Sequence of chain 1.A:
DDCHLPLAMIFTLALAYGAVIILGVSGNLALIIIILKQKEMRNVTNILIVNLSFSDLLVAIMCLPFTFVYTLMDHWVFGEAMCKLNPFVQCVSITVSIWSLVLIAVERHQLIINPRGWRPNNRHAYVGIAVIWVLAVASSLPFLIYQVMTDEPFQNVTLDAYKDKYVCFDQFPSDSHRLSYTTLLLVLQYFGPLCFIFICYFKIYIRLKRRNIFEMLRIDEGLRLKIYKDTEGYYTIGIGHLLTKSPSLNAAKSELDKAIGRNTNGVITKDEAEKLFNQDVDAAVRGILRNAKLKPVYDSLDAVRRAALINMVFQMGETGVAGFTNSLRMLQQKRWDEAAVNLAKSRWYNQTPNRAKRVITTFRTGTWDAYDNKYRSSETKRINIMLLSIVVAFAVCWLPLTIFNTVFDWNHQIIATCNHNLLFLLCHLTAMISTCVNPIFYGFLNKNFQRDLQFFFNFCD

The small molecule below binds the protein below.
Small molecule (SMILES): COC(=O)C1=C(C)NC(C)=C(C(=O)OC)C1c1cccc(NC(=O)NCCCN2CCC(c3cccc(OC)c3)CC2)c1

Binding-site contacts:
Ligand atom N1 contacts residue ASN444 of chain 1.A at 3.7 Å.
Ligand atom C17 contacts residue ASP448 of chain 1.A at 3.5 Å.
Ligand atom C contacts residue GLN228 of chain 1.A at 3.5 Å.
Ligand atom C3 contacts residue THR441 of chain 1.A at 3.5 Å.
Ligand atom N1 contacts residue ASP448 of chain 1.A at 3.0 Å (salt-bridge).
Ligand atom C23 contacts residue PHE443 of chain 1.A at 3.6 Å (hydrophobic).
Ligand atom C18 contacts residue ASP448 of chain 1.A at 3.4 Å.
Ligand atom O2 contacts residue ASN444 of chain 1.A at 3.6 Å.
Ligand atom C6 contacts residue TRP437 of chain 1.A at 3.7 Å (hydrophobic).
Ligand atom C26 contacts residue ASN460 of chain 1.A at 3.6 Å.
Ligand atom O1 contacts residue CYS130 of chain 1.A at 3.3 Å (h-bond).
Ligand atom C4 contacts residue TYR229 of chain 1.A at 3.5 Å (hydrophobic).
Ligand atom C15 contacts residue ASN444 of chain 1.A at 3.6 Å.
Ligand atom C18 contacts residue ASP209 of chain 1.A at 3.4 Å.
Ligand atom C5 contacts residue THR441 of chain 1.A at 3.7 Å.
Ligand atom C13 contacts residue THR445 of chain 1.A at 3.5 Å.
Ligand atom O5 contacts residue HIS459 of chain 1.A at 3.3 Å.
Ligand atom C20 contacts residue ASN444 of chain 1.A at 3.3 Å.
Ligand atom N2 contacts residue ASP448 of chain 1.A at 2.9 Å (salt-bridge).
Ligand atom C16 contacts residue ASP448 of chain 1.A at 3.5 Å.
Ligand atom C14 contacts residue THR221 of chain 1.A at 3.5 Å.
Ligand atom C24 contacts residue PHE463 of chain 1.A at 3.6 Å (hydrophobic).
Ligand atom C6 contacts residue ASN444 of chain 1.A at 3.7 Å.
Ligand atom C4 contacts residue THR441 of chain 1.A at 3.4 Å.
Ligand atom N1 contacts residue THR221 of chain 1.A at 3.4 Å (h-bond).
Ligand atom C25 contacts residue ASN460 of chain 1.A at 3.5 Å.
Ligand atom C14 contacts residue THR445 of chain 1.A at 3.6 Å.
Ligand atom C21 contacts residue PHE443 of chain 1.A at 3.7 Å (hydrophobic).
Ligand atom O5 contacts residue ALA455 of chain 1.A at 3.6 Å.
Ligand atom C6 contacts residue THR441 of chain 1.A at 3.7 Å.
Ligand atom C29 contacts residue PHE443 of chain 1.A at 3.5 Å (hydrophobic).
Ligand atom C7 contacts residue ILE133 of chain 1.A at 3.6 Å (hydrophobic).
Ligand atom O4 contacts residue PHE182 of chain 1.A at 3.4 Å.
Ligand atom C28 contacts residue PHE447 of chain 1.A at 3.6 Å (hydrophobic).
Ligand atom N contacts residue THR441 of chain 1.A at 2.8 Å (h-bond).
Ligand atom O1 contacts residue LEU224 of chain 1.A at 3.2 Å.
Ligand atom C6 contacts residue LEU440 of chain 1.A at 3.7 Å (hydrophobic).
Ligand atom C8 contacts residue ILE133 of chain 1.A at 3.7 Å (hydrophobic).
Ligand atom O2 contacts residue GLN129 of chain 1.A at 3.0 Å (h-bond).
Ligand atom C9 contacts residue PRO126 of chain 1.A at 3.3 Å (hydrophobic).